A protein and the small-molecule ligand that binds it are described below.
Small molecule (SMILES): CC(=O)N[C@@H]1[C@@H](O)[C@H](O)[C@@H](CO)O[C@H]1O

Sequence of chain 1.E:
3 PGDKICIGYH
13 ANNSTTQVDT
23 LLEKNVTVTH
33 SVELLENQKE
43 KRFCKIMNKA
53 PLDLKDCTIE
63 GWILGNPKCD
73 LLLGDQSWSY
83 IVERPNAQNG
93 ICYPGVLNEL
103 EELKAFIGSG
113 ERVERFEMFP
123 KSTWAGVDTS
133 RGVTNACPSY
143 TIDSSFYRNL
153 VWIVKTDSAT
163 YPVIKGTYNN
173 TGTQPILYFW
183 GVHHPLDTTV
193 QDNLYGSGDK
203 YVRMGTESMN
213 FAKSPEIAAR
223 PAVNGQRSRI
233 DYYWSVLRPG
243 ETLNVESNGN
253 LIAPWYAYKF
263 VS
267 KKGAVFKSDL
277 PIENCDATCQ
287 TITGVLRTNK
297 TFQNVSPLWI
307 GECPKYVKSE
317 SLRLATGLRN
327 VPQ

Binding-site contacts:
Ligand atom C4 contacts residue ASN171 of chain 1.E at 4.2 Å.
Ligand atom N2 contacts residue THR244 of chain 1.E at 3.8 Å.
Ligand atom C7 contacts residue ASN171 of chain 1.E at 3.5 Å.
Ligand atom O7 contacts residue ASN171 of chain 1.E at 3.3 Å (h-bond).
Ligand atom O5 contacts residue ASN171 of chain 1.E at 2.3 Å (h-bond).
Ligand atom C3 contacts residue ASN171 of chain 1.E at 3.8 Å.
Ligand atom O7 contacts residue THR244 of chain 1.E at 3.6 Å.
Ligand atom C1 contacts residue ASN171 of chain 1.E at 1.4 Å.
Ligand atom N2 contacts residue ASN171 of chain 1.E at 3.0 Å (h-bond).
Ligand atom C5 contacts residue ASN171 of chain 1.E at 3.6 Å.
Ligand atom C7 contacts residue THR244 of chain 1.E at 3.6 Å.
Ligand atom C8 contacts residue GLU209 of chain 1.E at 4.4 Å.
Ligand atom O6 contacts residue THR173 of chain 1.E at 3.3 Å.
Ligand atom C2 contacts residue ASN171 of chain 1.E at 2.5 Å.
Ligand atom C8 contacts residue THR244 of chain 1.E at 4.1 Å.
Ligand atom C1 contacts residue THR244 of chain 1.E at 4.4 Å.
Ligand atom O6 contacts residue ASN171 of chain 1.E at 4.5 Å.